This protein binds this small molecule.
Small molecule (SMILES): CNC(=O)c1cnn2c(O)cc(-c3ccccc3)nc12

Binding-site contacts:
Ligand atom C09 contacts residue LEU330 of chain 1.A at 3.7 Å (hydrophobic).
Ligand atom C12 contacts residue TYR276 of chain 1.A at 3.6 Å (hydrophobic).
Ligand atom C16 contacts residue SER274 of chain 1.A at 3.5 Å.
Ligand atom C07 contacts residue ASN322 of chain 1.A at 3.3 Å.
Ligand atom N15 contacts residue TYR276 of chain 1.A at 3.7 Å.
Ligand atom C06 contacts residue ASN322 of chain 1.A at 3.0 Å.
Ligand atom C05 contacts residue ASN322 of chain 1.A at 3.9 Å.
Ligand atom C14 contacts residue SER274 of chain 1.A at 3.9 Å.
Ligand atom C07 contacts residue ARG216 of chain 1.A at 4.1 Å.
Ligand atom C12 contacts residue ARG216 of chain 1.A at 3.7 Å.
Ligand atom C18 contacts residue TYR276 of chain 1.A at 3.9 Å (hydrophobic).
Ligand atom C09 contacts residue PHE328 of chain 1.A at 3.2 Å (hydrophobic).
Ligand atom C13 contacts residue TYR276 of chain 1.A at 3.6 Å (hydrophobic).
Ligand atom N15 contacts residue SER274 of chain 1.A at 3.9 Å.
Ligand atom O01 contacts residue SER218 of chain 1.A at 3.7 Å.
Ligand atom C05 contacts residue TYR276 of chain 1.A at 4.1 Å (hydrophobic).
Ligand atom C07 contacts residue ALA87 of chain 1.A at 3.9 Å (hydrophobic).
Ligand atom N11 contacts residue ARG216 of chain 1.A at 3.5 Å (salt-bridge).
Ligand atom C04 contacts residue ARG216 of chain 1.A at 3.8 Å.
Ligand atom C05 contacts residue ARG216 of chain 1.A at 3.6 Å.
Ligand atom O17 contacts residue TYR276 of chain 1.A at 3.9 Å.
Ligand atom C03 contacts residue TYR276 of chain 1.A at 3.7 Å (hydrophobic).
Ligand atom C03 contacts residue LEU217 of chain 1.A at 4.0 Å (hydrophobic).
Ligand atom C08 contacts residue LEU330 of chain 1.A at 3.9 Å (hydrophobic).
Ligand atom C04 contacts residue TYR276 of chain 1.A at 3.6 Å (hydrophobic).
Ligand atom N20 contacts residue TYR276 of chain 1.A at 3.7 Å.
Ligand atom C09 contacts residue ARG216 of chain 1.A at 3.7 Å.
Ligand atom C14 contacts residue TYR276 of chain 1.A at 3.5 Å (hydrophobic).
Ligand atom C07 contacts residue PHE328 of chain 1.A at 3.7 Å (hydrophobic).
Ligand atom C08 contacts residue ARG216 of chain 1.A at 3.9 Å.
Ligand atom C16 contacts residue HIS277 of chain 1.A at 4.1 Å.
Ligand atom C08 contacts residue ALA87 of chain 1.A at 4.0 Å (hydrophobic).
Ligand atom O17 contacts residue SER274 of chain 1.A at 3.5 Å (h-bond).
Ligand atom C10 contacts residue ARG216 of chain 1.A at 3.4 Å.
Ligand atom N19 contacts residue TYR276 of chain 1.A at 3.7 Å.
Ligand atom C06 contacts residue ARG216 of chain 1.A at 4.0 Å.
Ligand atom C08 contacts residue PHE328 of chain 1.A at 3.0 Å (hydrophobic).
Ligand atom C02 contacts residue TYR276 of chain 1.A at 3.7 Å (hydrophobic).
Ligand atom N11 contacts residue TYR276 of chain 1.A at 3.6 Å.
Ligand atom C10 contacts residue LEU330 of chain 1.A at 3.9 Å (hydrophobic).

Sequence of chain 1.A:
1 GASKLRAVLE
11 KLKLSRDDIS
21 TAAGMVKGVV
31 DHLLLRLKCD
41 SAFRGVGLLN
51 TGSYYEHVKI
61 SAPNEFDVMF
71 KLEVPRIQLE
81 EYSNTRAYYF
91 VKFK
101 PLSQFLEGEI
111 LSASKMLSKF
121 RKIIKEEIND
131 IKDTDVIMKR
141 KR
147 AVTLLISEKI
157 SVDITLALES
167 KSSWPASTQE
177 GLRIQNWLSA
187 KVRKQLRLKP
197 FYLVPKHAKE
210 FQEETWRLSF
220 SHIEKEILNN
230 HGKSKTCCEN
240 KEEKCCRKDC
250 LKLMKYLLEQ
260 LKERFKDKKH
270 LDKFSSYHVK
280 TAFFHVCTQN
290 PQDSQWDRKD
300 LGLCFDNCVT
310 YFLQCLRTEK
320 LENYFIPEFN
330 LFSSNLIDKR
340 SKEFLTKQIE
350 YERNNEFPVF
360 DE